Sequence of chain 1.A:
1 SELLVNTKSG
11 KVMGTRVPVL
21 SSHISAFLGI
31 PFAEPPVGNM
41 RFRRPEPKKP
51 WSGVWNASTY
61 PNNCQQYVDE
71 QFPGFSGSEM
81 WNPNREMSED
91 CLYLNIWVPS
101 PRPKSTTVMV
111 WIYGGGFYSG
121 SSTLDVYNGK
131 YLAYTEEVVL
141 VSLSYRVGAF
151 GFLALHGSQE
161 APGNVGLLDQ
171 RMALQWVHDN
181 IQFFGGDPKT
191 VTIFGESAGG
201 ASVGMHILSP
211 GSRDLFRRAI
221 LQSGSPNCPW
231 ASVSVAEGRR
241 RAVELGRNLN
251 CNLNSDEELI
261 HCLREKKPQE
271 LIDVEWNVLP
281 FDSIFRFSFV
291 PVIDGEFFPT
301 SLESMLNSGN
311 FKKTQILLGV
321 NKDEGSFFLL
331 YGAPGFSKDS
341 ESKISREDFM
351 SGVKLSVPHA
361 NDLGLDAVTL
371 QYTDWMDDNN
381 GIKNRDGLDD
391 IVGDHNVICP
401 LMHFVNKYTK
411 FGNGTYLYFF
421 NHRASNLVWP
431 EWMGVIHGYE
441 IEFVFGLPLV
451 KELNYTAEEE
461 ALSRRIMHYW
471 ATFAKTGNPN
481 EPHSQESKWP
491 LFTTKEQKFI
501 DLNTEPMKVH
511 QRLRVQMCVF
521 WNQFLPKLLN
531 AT

Binding-site contacts:
Ligand atom C2 contacts residue SAF1 of chain 1.D at 4.3 Å.
Ligand atom C3 contacts residue HIS437 of chain 1.A at 3.5 Å.
Ligand atom C2 contacts residue PHE328 of chain 1.A at 3.6 Å (hydrophobic).
Ligand atom C1 contacts residue TRP230 of chain 1.A at 3.4 Å (hydrophobic).
Ligand atom N contacts residue SAF1 of chain 1.D at 3.8 Å.
Ligand atom O contacts residue ALA198 of chain 1.A at 2.9 Å (h-bond).
Ligand atom C contacts residue TRP230 of chain 1.A at 4.3 Å (hydrophobic).
Ligand atom C1 contacts residue PHE328 of chain 1.A at 4.2 Å (hydrophobic).
Ligand atom C2 contacts residue SER197 of chain 1.A at 3.9 Å.
Ligand atom C contacts residue ALA198 of chain 1.A at 3.6 Å (hydrophobic).
Ligand atom O contacts residue SER197 of chain 1.A at 2.3 Å (h-bond).
Ligand atom N contacts residue GLY116 of chain 1.A at 4.3 Å.
Ligand atom C3 contacts residue VAL397 of chain 1.A at 3.9 Å (hydrophobic).
Ligand atom C1 contacts residue HIS437 of chain 1.A at 4.3 Å.
Ligand atom C3 contacts residue SER197 of chain 1.A at 2.9 Å.
Ligand atom C2 contacts residue PHE287 of chain 1.A at 3.2 Å (hydrophobic).
Ligand atom C contacts residue SER197 of chain 1.A at 1.4 Å.
Ligand atom N contacts residue TRP230 of chain 1.A at 4.1 Å.
Ligand atom C1 contacts residue SER197 of chain 1.A at 2.8 Å.
Ligand atom C2 contacts residue TRP230 of chain 1.A at 4.4 Å (hydrophobic).
Ligand atom C3 contacts residue PHE285 of chain 1.A at 3.2 Å (hydrophobic).
Ligand atom O contacts residue TRP230 of chain 1.A at 4.0 Å.
Ligand atom N contacts residue PHE285 of chain 1.A at 4.0 Å.
Ligand atom C2 contacts residue PHE285 of chain 1.A at 3.8 Å (hydrophobic).
Ligand atom C contacts residue GLY115 of chain 1.A at 4.1 Å.
Ligand atom O contacts residue GLY115 of chain 1.A at 3.3 Å (h-bond).
Ligand atom C contacts residue SAF1 of chain 1.D at 2.8 Å.
Ligand atom O contacts residue SAF1 of chain 1.D at 3.1 Å.
Ligand atom N contacts residue HIS437 of chain 1.A at 4.1 Å.
Ligand atom N contacts residue SER197 of chain 1.A at 2.5 Å (h-bond).
Ligand atom C3 contacts residue SER223 of chain 1.A at 4.5 Å.
Ligand atom C contacts residue HIS437 of chain 1.A at 3.5 Å.
Ligand atom C2 contacts residue GLY116 of chain 1.A at 3.7 Å.
Ligand atom O contacts residue GLY116 of chain 1.A at 2.9 Å (h-bond).
Ligand atom C3 contacts residue TRP230 of chain 1.A at 4.4 Å (hydrophobic).
Ligand atom C1 contacts residue PHE285 of chain 1.A at 3.2 Å (hydrophobic).
Ligand atom C3 contacts residue PHE328 of chain 1.A at 4.1 Å (hydrophobic).
Ligand atom N contacts residue PHE328 of chain 1.A at 3.9 Å.
Ligand atom O contacts residue GLY114 of chain 1.A at 4.3 Å.
Ligand atom C contacts residue GLY116 of chain 1.A at 3.9 Å.

The small molecule below binds the protein below.
Small molecule (SMILES): C=CN(C)C(=O)O